The protein below binds the small molecule below.
Small molecule (SMILES): NCCc1ccc(O)c(O)c1

Binding-site contacts:
Ligand atom O1 contacts residue HEM1 of chain 1.E at 3.7 Å.
Ligand atom C8 contacts residue HEM1 of chain 1.E at 3.2 Å.
Ligand atom O2 contacts residue PRO330 of chain 1.B at 3.5 Å (h-bond).
Ligand atom C5 contacts residue ALA329 of chain 1.B at 3.8 Å (hydrophobic).
Ligand atom C3 contacts residue HEM1 of chain 1.E at 4.2 Å.
Ligand atom C6 contacts residue ALA329 of chain 1.B at 4.0 Å (hydrophobic).
Ligand atom C8 contacts residue ALA329 of chain 1.B at 4.2 Å (hydrophobic).
Ligand atom O2 contacts residue LEU438 of chain 1.B at 4.2 Å.
Ligand atom C3 contacts residue PHE88 of chain 1.B at 4.2 Å (hydrophobic).
Ligand atom C3 contacts residue ALA329 of chain 1.B at 3.7 Å (hydrophobic).
Ligand atom C4 contacts residue PRO330 of chain 1.B at 4.1 Å (hydrophobic).
Ligand atom O1 contacts residue ALA329 of chain 1.B at 4.1 Å.
Ligand atom C2 contacts residue ALA329 of chain 1.B at 3.7 Å (hydrophobic).
Ligand atom N1 contacts residue ALA265 of chain 1.B at 3.1 Å (h-bond).
Ligand atom C2 contacts residue HEM1 of chain 1.E at 4.0 Å.
Ligand atom N1 contacts residue HEM1 of chain 1.E at 2.2 Å.
Ligand atom C7 contacts residue ALA265 of chain 1.B at 3.4 Å (hydrophobic).
Ligand atom C5 contacts residue ALA75 of chain 1.B at 3.8 Å (hydrophobic).
Ligand atom O2 contacts residue ALA75 of chain 1.B at 3.9 Å.
Ligand atom C5 contacts residue THR439 of chain 1.B at 4.1 Å.
Ligand atom C1 contacts residue PHE88 of chain 1.B at 3.5 Å (hydrophobic).
Ligand atom C4 contacts residue LEU438 of chain 1.B at 4.2 Å (hydrophobic).
Ligand atom C6 contacts residue PHE88 of chain 1.B at 4.3 Å (hydrophobic).
Ligand atom C6 contacts residue THR439 of chain 1.B at 3.9 Å.
Ligand atom C8 contacts residue ALA265 of chain 1.B at 3.2 Å (hydrophobic).
Ligand atom O1 contacts residue PHE332 of chain 1.B at 4.1 Å.
Ligand atom C4 contacts residue ALA329 of chain 1.B at 3.7 Å (hydrophobic).
Ligand atom O1 contacts residue ALA331 of chain 1.B at 2.7 Å (h-bond).
Ligand atom O2 contacts residue ALA329 of chain 1.B at 3.6 Å.
Ligand atom C2 contacts residue PHE88 of chain 1.B at 3.4 Å (hydrophobic).
Ligand atom C7 contacts residue PHE88 of chain 1.B at 3.6 Å (hydrophobic).
Ligand atom C5 contacts residue LEU438 of chain 1.B at 3.3 Å (hydrophobic).
Ligand atom C3 contacts residue ALA331 of chain 1.B at 3.7 Å (hydrophobic).
Ligand atom C1 contacts residue ALA329 of chain 1.B at 3.9 Å (hydrophobic).
Ligand atom C3 contacts residue ALA75 of chain 1.B at 4.2 Å (hydrophobic).
Ligand atom C4 contacts residue ALA75 of chain 1.B at 3.7 Å (hydrophobic).
Ligand atom C6 contacts residue LEU438 of chain 1.B at 3.8 Å (hydrophobic).
Ligand atom O2 contacts residue ALA331 of chain 1.B at 3.1 Å (h-bond).
Ligand atom C4 contacts residue ALA331 of chain 1.B at 3.9 Å (hydrophobic).
Ligand atom C6 contacts residue ALA75 of chain 1.B at 4.3 Å (hydrophobic).

Sequence of chain 1.B:
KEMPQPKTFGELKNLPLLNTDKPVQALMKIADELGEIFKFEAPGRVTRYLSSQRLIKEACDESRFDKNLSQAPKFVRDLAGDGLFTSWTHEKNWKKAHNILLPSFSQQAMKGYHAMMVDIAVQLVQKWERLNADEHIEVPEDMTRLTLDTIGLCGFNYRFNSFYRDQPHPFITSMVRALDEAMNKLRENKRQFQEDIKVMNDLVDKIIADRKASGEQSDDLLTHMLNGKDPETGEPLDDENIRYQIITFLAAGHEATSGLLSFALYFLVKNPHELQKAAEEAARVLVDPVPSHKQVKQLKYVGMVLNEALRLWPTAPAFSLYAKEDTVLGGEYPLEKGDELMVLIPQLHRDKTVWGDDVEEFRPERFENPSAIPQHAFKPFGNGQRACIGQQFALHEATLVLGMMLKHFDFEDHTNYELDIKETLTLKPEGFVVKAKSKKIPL